Sequence of chain 1.B:
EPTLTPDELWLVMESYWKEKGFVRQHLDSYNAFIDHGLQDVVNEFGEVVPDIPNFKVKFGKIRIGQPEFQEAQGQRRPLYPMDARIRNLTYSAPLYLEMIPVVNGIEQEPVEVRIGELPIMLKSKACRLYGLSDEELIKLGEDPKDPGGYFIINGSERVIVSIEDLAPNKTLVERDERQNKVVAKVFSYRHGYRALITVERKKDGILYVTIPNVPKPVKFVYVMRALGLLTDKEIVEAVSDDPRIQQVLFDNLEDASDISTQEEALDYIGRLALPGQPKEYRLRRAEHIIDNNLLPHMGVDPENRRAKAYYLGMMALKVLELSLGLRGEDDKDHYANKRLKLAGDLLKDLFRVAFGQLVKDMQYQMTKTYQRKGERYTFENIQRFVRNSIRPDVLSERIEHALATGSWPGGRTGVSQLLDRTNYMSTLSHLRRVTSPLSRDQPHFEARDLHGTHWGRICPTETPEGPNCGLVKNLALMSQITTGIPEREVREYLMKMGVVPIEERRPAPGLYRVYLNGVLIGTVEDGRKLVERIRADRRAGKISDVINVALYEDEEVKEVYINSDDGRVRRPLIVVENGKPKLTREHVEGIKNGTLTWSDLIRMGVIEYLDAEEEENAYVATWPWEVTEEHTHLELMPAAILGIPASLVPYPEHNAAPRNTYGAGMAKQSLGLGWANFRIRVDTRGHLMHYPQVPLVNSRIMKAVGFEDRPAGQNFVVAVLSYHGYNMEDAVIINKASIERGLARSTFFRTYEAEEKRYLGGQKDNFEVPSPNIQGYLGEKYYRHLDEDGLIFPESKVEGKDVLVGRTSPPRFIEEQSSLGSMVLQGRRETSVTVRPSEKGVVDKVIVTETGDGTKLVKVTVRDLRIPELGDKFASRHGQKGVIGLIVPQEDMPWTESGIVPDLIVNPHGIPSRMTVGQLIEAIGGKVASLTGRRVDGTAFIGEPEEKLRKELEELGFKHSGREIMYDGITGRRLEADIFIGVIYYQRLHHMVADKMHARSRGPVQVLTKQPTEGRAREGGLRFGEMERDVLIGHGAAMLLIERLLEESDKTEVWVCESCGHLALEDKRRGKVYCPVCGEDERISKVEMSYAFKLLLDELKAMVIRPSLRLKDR

Sequence of chain 1.C:
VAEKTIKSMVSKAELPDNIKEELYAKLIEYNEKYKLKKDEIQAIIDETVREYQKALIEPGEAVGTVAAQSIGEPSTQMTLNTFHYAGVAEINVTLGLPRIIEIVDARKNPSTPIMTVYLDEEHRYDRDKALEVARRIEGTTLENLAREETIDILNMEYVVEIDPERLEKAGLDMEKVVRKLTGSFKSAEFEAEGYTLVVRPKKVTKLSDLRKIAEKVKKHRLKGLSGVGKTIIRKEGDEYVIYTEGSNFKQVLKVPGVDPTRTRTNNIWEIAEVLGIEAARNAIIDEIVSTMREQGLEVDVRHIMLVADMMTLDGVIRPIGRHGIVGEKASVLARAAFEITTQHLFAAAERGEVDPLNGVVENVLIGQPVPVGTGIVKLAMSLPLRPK

This protein binds this small molecule.
Small molecule (SMILES): Cc1cn([C@H]2C[C@H](O[P](=O)(O)OC[C@H]3O[C@@H](n4cnc5c(N)ncnc54)C[C@@H]3O[P](=O)(O)OC[C@H]3O[C@@H](n4ccc(N)nc4=O)C[C@@H]3O[P](=O)(O)OC[C@H]3O[C@@H](n4ccc(N)nc4=O)C[C@@H]3O[P](=O)(O)OC[C@H]3O[C@@H](n4cnc5c(=O)nc(N)[nH]c54)C[C@@H]3O[P](=O)(O)OC[C@H]3O[C@@H](n4cnc5c(N)ncnc54)C[C@@H]3O)[C@@H](CO[P](=O)(O)O[C@H]3C[C@H](n4cc(C)c(=O)[nH]c4=O)O[C@@H]3CO[P](=O)(O)O[C@H]3C[C@H](n4cnc5c(N)ncnc54)O[C@@H]3CO[P](=O)(O)O[C@H]3C[C@H](n4cnc5c(=O)nc(N)[nH]c54)O[C@@H]3COP(=O)=O)O2)c(=O)[nH]c1=O

Binding-site contacts:
Ligand atom O5' contacts residue ARG108 of chain 1.C at 2.8 Å (salt-bridge).
Ligand atom P contacts residue ARG108 of chain 1.C at 4.3 Å.
Ligand atom O5' contacts residue SER447 of chain 1.B at 4.4 Å.
Ligand atom N3 contacts residue GLN450 of chain 1.B at 2.9 Å (h-bond).
Ligand atom OP1 contacts residue SER112 of chain 1.C at 4.4 Å.
Ligand atom C3' contacts residue ASN110 of chain 1.C at 4.3 Å.
Ligand atom C4' contacts residue GLN450 of chain 1.B at 3.4 Å.
Ligand atom O4' contacts residue GLN450 of chain 1.B at 3.1 Å (h-bond).
Ligand atom P contacts residue ASN110 of chain 1.C at 3.7 Å.
Ligand atom O4' contacts residue GLN450 of chain 1.B at 3.9 Å.
Ligand atom N9 contacts residue GLN450 of chain 1.B at 4.1 Å.
Ligand atom OP1 contacts residue LYS109 of chain 1.C at 3.2 Å (salt-bridge).
Ligand atom C4 contacts residue GLN450 of chain 1.B at 3.8 Å.
Ligand atom O3' contacts residue ARG108 of chain 1.C at 4.1 Å.
Ligand atom N2 contacts residue GLN450 of chain 1.B at 3.8 Å.
Ligand atom O5' contacts residue GLN450 of chain 1.B at 4.1 Å.
Ligand atom OP1 contacts residue LEU446 of chain 1.B at 4.3 Å.
Ligand atom C5' contacts residue GLN450 of chain 1.B at 4.0 Å.
Ligand atom C5' contacts residue ARG108 of chain 1.C at 3.9 Å.
Ligand atom OP1 contacts residue ASN110 of chain 1.C at 3.0 Å (h-bond).
Ligand atom P contacts residue ARG108 of chain 1.C at 3.3 Å.
Ligand atom O3' contacts residue ASN110 of chain 1.C at 4.2 Å.
Ligand atom C5' contacts residue ASN110 of chain 1.C at 3.9 Å.
Ligand atom OP1 contacts residue ARG108 of chain 1.C at 2.7 Å (salt-bridge).
Ligand atom C1' contacts residue GLN450 of chain 1.B at 3.6 Å.
Ligand atom OP1 contacts residue ARG108 of chain 1.C at 3.3 Å.
Ligand atom C2 contacts residue GLN450 of chain 1.B at 3.7 Å.
Ligand atom OP2 contacts residue ASN110 of chain 1.C at 3.6 Å (h-bond).